This protein binds this small molecule.
Small molecule (SMILES): CC(=O)N[C@H]1[C@H](O[C@H]2[C@H](O)[C@@H](NC(C)=O)CO[C@@H]2CO)O[C@H](CO)[C@@H](O[C@@H]2O[C@H](CO[C@@H]3O[C@H](CO)[C@@H](O)[C@H](O)[C@@H]3O[C@@H]3O[C@H](CO)[C@@H](O)[C@H](O)[C@H]3NC(C)=O)[C@@H](O)[C@H](O)[C@@H]2O)[C@@H]1O

Binding-site contacts:
Ligand atom N2 contacts residue ASP165 of chain 1.A at 4.2 Å.
Ligand atom C7 contacts residue ASN164 of chain 1.A at 3.6 Å.
Ligand atom O7 contacts residue ASN164 of chain 1.A at 4.1 Å.
Ligand atom C4 contacts residue ASN164 of chain 1.A at 4.2 Å.
Ligand atom N2 contacts residue ASN164 of chain 1.A at 2.8 Å (h-bond).
Ligand atom C8 contacts residue ASP165 of chain 1.A at 3.7 Å.
Ligand atom C5 contacts residue ASN164 of chain 1.A at 3.4 Å.
Ligand atom O5 contacts residue ASN164 of chain 1.A at 2.3 Å (h-bond).
Ligand atom C3 contacts residue ASN164 of chain 1.A at 3.7 Å.
Ligand atom C7 contacts residue ASP165 of chain 1.A at 4.5 Å.
Ligand atom C2 contacts residue ASN164 of chain 1.A at 2.5 Å.
Ligand atom C1 contacts residue ASN164 of chain 1.A at 1.3 Å.

Sequence of chain 1.A:
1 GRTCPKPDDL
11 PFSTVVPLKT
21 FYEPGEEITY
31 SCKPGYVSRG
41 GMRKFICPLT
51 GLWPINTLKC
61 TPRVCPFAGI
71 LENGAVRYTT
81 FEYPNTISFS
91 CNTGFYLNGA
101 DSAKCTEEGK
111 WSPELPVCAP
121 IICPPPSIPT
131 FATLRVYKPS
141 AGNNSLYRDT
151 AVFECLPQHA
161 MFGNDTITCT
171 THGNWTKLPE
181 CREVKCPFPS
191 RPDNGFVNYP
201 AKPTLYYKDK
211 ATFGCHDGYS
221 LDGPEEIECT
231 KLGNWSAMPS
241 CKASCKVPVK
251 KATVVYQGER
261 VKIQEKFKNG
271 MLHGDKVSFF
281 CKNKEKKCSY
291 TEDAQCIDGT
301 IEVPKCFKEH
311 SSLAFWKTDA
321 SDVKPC